Binding-site contacts:
Ligand atom O contacts residue ARG43 of chain 27.E at 2.8 Å (salt-bridge).
Ligand atom O contacts residue ARG50 of chain 27.E at 3.4 Å.
Ligand atom CB contacts residue ARG49 of chain 27.E at 3.5 Å.
Ligand atom OG1 contacts residue ASP258 of chain 27.E at 3.3 Å.
Ligand atom CB contacts residue ARG49 of chain 27.E at 3.7 Å.
Ligand atom NH1 contacts residue THR246 of chain 27.E at 3.2 Å (h-bond).
Ligand atom NH2 contacts residue THR246 of chain 27.E at 3.0 Å (h-bond).
Ligand atom CB contacts residue MET259 of chain 27.E at 3.6 Å (hydrophobic).
Ligand atom CG contacts residue PRO57 of chain 27.E at 3.7 Å (hydrophobic).
Ligand atom O contacts residue ARG49 of chain 27.E at 3.1 Å (salt-bridge).
Ligand atom CG2 contacts residue MET259 of chain 27.E at 3.7 Å (hydrophobic).
Ligand atom CD2 contacts residue ASP258 of chain 27.E at 3.4 Å.
Ligand atom C contacts residue ARG49 of chain 27.E at 3.6 Å.
Ligand atom N contacts residue ARG49 of chain 27.E at 3.6 Å (salt-bridge).
Ligand atom NH2 contacts residue ASP228 of chain 27.E at 2.7 Å (salt-bridge).
Ligand atom NE contacts residue ARG50 of chain 27.E at 3.1 Å (salt-bridge).
Ligand atom N contacts residue PRO57 of chain 27.E at 3.5 Å.
Ligand atom OG1 contacts residue MET259 of chain 27.E at 2.6 Å (h-bond).
Ligand atom N contacts residue ARG49 of chain 27.E at 3.7 Å.
Ligand atom CA contacts residue ASP258 of chain 27.E at 3.7 Å.
Ligand atom C contacts residue ARG43 of chain 27.E at 3.7 Å.
Ligand atom CD contacts residue ARG50 of chain 27.E at 3.3 Å.
Ligand atom O contacts residue ARG43 of chain 27.E at 2.8 Å (salt-bridge).
Ligand atom N contacts residue ASP258 of chain 27.E at 3.2 Å (salt-bridge).
Ligand atom N contacts residue ARG49 of chain 27.E at 3.5 Å (salt-bridge).
Ligand atom CB contacts residue ASP258 of chain 27.E at 3.7 Å.
Ligand atom CA contacts residue ASP258 of chain 27.E at 3.7 Å.
Ligand atom CB contacts residue ASP258 of chain 27.E at 3.5 Å.
Ligand atom CG2 contacts residue ALA42 of chain 27.E at 3.8 Å (hydrophobic).
Ligand atom N contacts residue ASP258 of chain 27.E at 2.8 Å (salt-bridge).
Ligand atom CD contacts residue LEU52 of chain 27.E at 3.3 Å (hydrophobic).
Ligand atom NH1 contacts residue ASP53 of chain 27.E at 3.0 Å (salt-bridge).
Ligand atom C contacts residue ASP258 of chain 27.E at 3.7 Å.
Ligand atom N contacts residue ASP258 of chain 27.E at 3.2 Å (salt-bridge).
Ligand atom CA contacts residue ASP258 of chain 27.E at 3.6 Å.
Ligand atom CZ contacts residue THR246 of chain 27.E at 3.3 Å.
Ligand atom CD2 contacts residue ARG50 of chain 27.E at 3.6 Å.
Ligand atom CD2 contacts residue ARG43 of chain 27.E at 3.6 Å.
Ligand atom CG2 contacts residue ASP258 of chain 27.E at 3.5 Å.
Ligand atom O contacts residue ILE39 of chain 27.E at 3.7 Å.

Sequence of chain 27.E:
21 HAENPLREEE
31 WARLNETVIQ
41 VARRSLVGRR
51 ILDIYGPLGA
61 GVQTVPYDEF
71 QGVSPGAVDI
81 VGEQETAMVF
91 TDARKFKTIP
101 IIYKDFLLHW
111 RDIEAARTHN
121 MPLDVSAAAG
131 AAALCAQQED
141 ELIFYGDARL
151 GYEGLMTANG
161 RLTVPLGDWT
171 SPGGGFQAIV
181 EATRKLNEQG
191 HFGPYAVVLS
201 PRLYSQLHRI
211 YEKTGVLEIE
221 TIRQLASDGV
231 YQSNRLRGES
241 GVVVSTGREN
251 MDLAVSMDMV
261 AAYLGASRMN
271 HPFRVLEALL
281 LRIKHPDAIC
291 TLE

A small-molecule ligand and the protein it binds are described below.
Small molecule (SMILES): CC(C)C[C@H](NC(=O)CN)C(=O)N[C@H](C(=O)N[C@H](C(=O)NCC(=O)N[C@@H](CO)C(=O)N[C@@H](CC(C)C)C(=O)N[C@@H](CCCN=C(N)N)C(=O)NCC=O)C(C)C)[C@@H](C)O